Sequence of chain 1.A:
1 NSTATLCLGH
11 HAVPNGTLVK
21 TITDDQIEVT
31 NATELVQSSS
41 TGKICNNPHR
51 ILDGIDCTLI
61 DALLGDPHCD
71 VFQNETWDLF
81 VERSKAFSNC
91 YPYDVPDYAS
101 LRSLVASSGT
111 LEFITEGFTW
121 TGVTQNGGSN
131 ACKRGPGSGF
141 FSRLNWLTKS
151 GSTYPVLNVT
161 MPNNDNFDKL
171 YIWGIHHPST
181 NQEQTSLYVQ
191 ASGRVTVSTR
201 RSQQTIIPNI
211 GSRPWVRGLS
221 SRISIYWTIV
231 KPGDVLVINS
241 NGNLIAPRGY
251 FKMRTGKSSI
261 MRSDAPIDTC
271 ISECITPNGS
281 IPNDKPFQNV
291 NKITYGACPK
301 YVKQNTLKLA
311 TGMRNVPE

Binding-site contacts:
Ligand atom C8 contacts residue THR160 of chain 1.C at 4.0 Å.
Ligand atom O7 contacts residue TRP215 of chain 1.A at 2.9 Å (h-bond).
Ligand atom C3 contacts residue ASN158 of chain 1.C at 3.8 Å.
Ligand atom O5 contacts residue ASN158 of chain 1.C at 2.4 Å (h-bond).
Ligand atom O5 contacts residue TRP215 of chain 1.A at 4.0 Å.
Ligand atom C1 contacts residue TRP215 of chain 1.A at 3.9 Å (hydrophobic).
Ligand atom C7 contacts residue PRO214 of chain 1.A at 4.3 Å (hydrophobic).
Ligand atom N2 contacts residue ASN158 of chain 1.C at 2.9 Å (h-bond).
Ligand atom C7 contacts residue ASN158 of chain 1.C at 3.5 Å.
Ligand atom O5 contacts residue TRP215 of chain 1.A at 4.1 Å.
Ligand atom O3 contacts residue TRP215 of chain 1.A at 4.0 Å.
Ligand atom C1 contacts residue ASN158 of chain 1.C at 1.4 Å.
Ligand atom O7 contacts residue ARG213 of chain 1.A at 4.1 Å.
Ligand atom O6 contacts residue TRP215 of chain 1.A at 4.1 Å.
Ligand atom C8 contacts residue VAL235 of chain 1.C at 3.7 Å (hydrophobic).
Ligand atom C2 contacts residue ASN158 of chain 1.C at 2.5 Å.
Ligand atom C1 contacts residue SER212 of chain 1.A at 4.5 Å.
Ligand atom C5 contacts residue TRP215 of chain 1.A at 3.7 Å (hydrophobic).
Ligand atom C3 contacts residue TRP215 of chain 1.A at 4.2 Å (hydrophobic).
Ligand atom C7 contacts residue TRP215 of chain 1.A at 4.0 Å (hydrophobic).
Ligand atom O6 contacts residue THR160 of chain 1.C at 3.3 Å.
Ligand atom C6 contacts residue TRP215 of chain 1.A at 4.4 Å (hydrophobic).
Ligand atom C6 contacts residue THR160 of chain 1.C at 3.6 Å.
Ligand atom C6 contacts residue TRP215 of chain 1.A at 4.0 Å (hydrophobic).
Ligand atom O5 contacts residue TRP215 of chain 1.A at 4.2 Å.
Ligand atom C5 contacts residue ASN158 of chain 1.C at 3.7 Å.
Ligand atom C5 contacts residue TRP215 of chain 1.A at 4.4 Å (hydrophobic).
Ligand atom N2 contacts residue SER212 of chain 1.A at 3.8 Å.
Ligand atom C4 contacts residue ASN158 of chain 1.C at 4.2 Å.
Ligand atom C3 contacts residue TRP215 of chain 1.A at 4.5 Å (hydrophobic).
Ligand atom O7 contacts residue ASN158 of chain 1.C at 3.6 Å (h-bond).
Ligand atom C4 contacts residue TRP215 of chain 1.A at 4.0 Å (hydrophobic).
Ligand atom C2 contacts residue TRP215 of chain 1.A at 4.2 Å (hydrophobic).
Ligand atom O7 contacts residue PRO214 of chain 1.A at 3.2 Å.

Sequence of chain 1.C:
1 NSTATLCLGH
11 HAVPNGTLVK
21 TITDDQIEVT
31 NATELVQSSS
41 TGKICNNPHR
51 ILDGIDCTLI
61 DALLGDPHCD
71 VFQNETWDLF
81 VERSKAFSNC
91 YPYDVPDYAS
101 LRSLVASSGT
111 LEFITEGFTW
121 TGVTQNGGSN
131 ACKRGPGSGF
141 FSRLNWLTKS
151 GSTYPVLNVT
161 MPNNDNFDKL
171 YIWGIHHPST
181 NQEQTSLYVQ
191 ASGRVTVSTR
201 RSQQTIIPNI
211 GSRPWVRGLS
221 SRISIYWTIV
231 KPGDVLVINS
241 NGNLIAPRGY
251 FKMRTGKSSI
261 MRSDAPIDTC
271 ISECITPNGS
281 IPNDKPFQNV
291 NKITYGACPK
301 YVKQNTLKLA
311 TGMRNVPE

The small molecule below binds the protein below.
Small molecule (SMILES): CC(=O)N[C@H]1[C@H](O[C@H]2[C@H](O)[C@@H](NC(C)=O)CO[C@@H]2CO)O[C@H](CO)[C@@H](O[C@@H]2O[C@H](CO[C@H]3O[C@H](CO)[C@@H](O)[C@H](O)[C@@H]3O)[C@@H](O)[C@H](O[C@H]3O[C@H](CO)[C@@H](O)[C@H](O)[C@@H]3O)[C@@H]2O)[C@@H]1O